Sequence of chain 2.A:
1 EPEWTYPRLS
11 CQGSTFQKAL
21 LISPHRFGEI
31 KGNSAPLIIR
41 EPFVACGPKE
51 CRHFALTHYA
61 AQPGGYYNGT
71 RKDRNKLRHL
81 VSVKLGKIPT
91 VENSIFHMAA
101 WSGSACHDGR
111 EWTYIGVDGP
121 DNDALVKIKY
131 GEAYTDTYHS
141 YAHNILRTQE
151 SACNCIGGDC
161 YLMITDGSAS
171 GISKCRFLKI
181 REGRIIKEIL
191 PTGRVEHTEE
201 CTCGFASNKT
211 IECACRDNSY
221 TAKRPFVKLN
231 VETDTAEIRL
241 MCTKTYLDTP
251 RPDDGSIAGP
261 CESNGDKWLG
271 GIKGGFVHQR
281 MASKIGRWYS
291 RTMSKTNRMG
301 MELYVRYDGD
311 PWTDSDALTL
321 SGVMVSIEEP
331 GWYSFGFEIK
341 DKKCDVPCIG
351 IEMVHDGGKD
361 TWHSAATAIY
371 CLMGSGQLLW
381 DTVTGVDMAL

Binding-site contacts:
Ligand atom C8 contacts residue PRO7 of chain 2.A at 3.7 Å (hydrophobic).
Ligand atom O5 contacts residue ASN208 of chain 2.A at 2.5 Å (h-bond).
Ligand atom O3 contacts residue PRO7 of chain 2.A at 4.4 Å.
Ligand atom C3 contacts residue ASN208 of chain 2.A at 4.4 Å.
Ligand atom C7 contacts residue PRO7 of chain 2.A at 3.5 Å (hydrophobic).
Ligand atom O5 contacts residue TYR6 of chain 2.A at 4.2 Å.
Ligand atom C8 contacts residue ARG280 of chain 2.A at 3.9 Å.
Ligand atom C7 contacts residue ASN208 of chain 2.A at 4.4 Å.
Ligand atom N2 contacts residue ASN208 of chain 2.A at 3.4 Å (h-bond).
Ligand atom C2 contacts residue ASN208 of chain 2.A at 3.1 Å.
Ligand atom C1 contacts residue TYR6 of chain 2.A at 4.0 Å (hydrophobic).
Ligand atom C2 contacts residue PRO7 of chain 2.A at 3.2 Å (hydrophobic).
Ligand atom O6 contacts residue TYR6 of chain 2.A at 3.7 Å.
Ligand atom C5 contacts residue TYR6 of chain 2.A at 4.3 Å (hydrophobic).
Ligand atom C1 contacts residue PRO7 of chain 2.A at 3.0 Å (hydrophobic).
Ligand atom C3 contacts residue PRO7 of chain 2.A at 3.6 Å (hydrophobic).
Ligand atom C8 contacts residue ARG8 of chain 2.A at 3.7 Å.
Ligand atom N2 contacts residue ARG8 of chain 2.A at 4.2 Å.
Ligand atom O6 contacts residue ASN208 of chain 2.A at 4.3 Å.
Ligand atom C5 contacts residue ASN208 of chain 2.A at 3.9 Å.
Ligand atom N2 contacts residue PRO7 of chain 2.A at 2.5 Å (h-bond).
Ligand atom C7 contacts residue ARG8 of chain 2.A at 4.4 Å.
Ligand atom C1 contacts residue ASN208 of chain 2.A at 2.5 Å.
Ligand atom O5 contacts residue PRO7 of chain 2.A at 4.4 Å.

A small-molecule ligand and the protein it binds are described below.
Small molecule (SMILES): CC(=O)N[C@@H]1[C@@H](O)[C@H](O)[C@@H](CO)O[C@H]1O